The small molecule below binds the protein below.
Small molecule (SMILES): CC(=O)N[C@H]1[C@H](O[C@H]2[C@H](O)[C@@H](NC(C)=O)CO[C@@H]2CO)O[C@H](CO)[C@@H](O[C@@H]2O[C@H](CO[C@H]3O[C@H](CO)[C@@H](O)[C@H](O)[C@@H]3O)[C@@H](O)[C@H](O[C@H]3O[C@H](CO)[C@@H](O)[C@H](O)[C@@H]3O)[C@@H]2O)[C@@H]1O

Binding-site contacts:
Ligand atom C1 contacts residue SER357 of chain 1.R at 3.9 Å.
Ligand atom O3 contacts residue BMA3 of chain 1.OB at 4.1 Å.
Ligand atom O5 contacts residue SER357 of chain 1.R at 3.9 Å.
Ligand atom C4 contacts residue ASP111 of chain 1.R at 4.3 Å.
Ligand atom O3 contacts residue NAG2 of chain 1.MB at 4.0 Å.
Ligand atom C3 contacts residue ASN355 of chain 1.R at 3.8 Å.
Ligand atom O3 contacts residue NAG1 of chain 1.MB at 4.4 Å.
Ligand atom C6 contacts residue NAG1 of chain 1.OB at 3.7 Å.
Ligand atom N2 contacts residue ASN355 of chain 1.R at 3.0 Å (h-bond).
Ligand atom O6 contacts residue NAG1 of chain 1.OB at 4.4 Å.
Ligand atom C6 contacts residue NAG2 of chain 1.MB at 3.9 Å.
Ligand atom C4 contacts residue ASN355 of chain 1.R at 4.2 Å.
Ligand atom C2 contacts residue ASN355 of chain 1.R at 2.5 Å.
Ligand atom O7 contacts residue NAG1 of chain 1.OB at 4.1 Å.
Ligand atom C1 contacts residue ASN355 of chain 1.R at 1.4 Å.
Ligand atom C7 contacts residue NAG1 of chain 1.MB at 3.9 Å.
Ligand atom O6 contacts residue NAG2 of chain 1.MB at 2.6 Å (h-bond).
Ligand atom C7 contacts residue ASN355 of chain 1.R at 4.1 Å.
Ligand atom N2 contacts residue NAG1 of chain 1.MB at 3.1 Å (h-bond).
Ligand atom C8 contacts residue NAG1 of chain 1.MB at 3.7 Å.
Ligand atom O5 contacts residue ASN355 of chain 1.R at 2.3 Å (h-bond).
Ligand atom O5 contacts residue NAG2 of chain 1.MB at 4.2 Å.
Ligand atom O6 contacts residue BMA3 of chain 1.MB at 3.7 Å.
Ligand atom C1 contacts residue NAG1 of chain 1.MB at 4.0 Å.
Ligand atom C5 contacts residue SER357 of chain 1.R at 4.0 Å.
Ligand atom O4 contacts residue ASP111 of chain 1.R at 2.9 Å (salt-bridge).
Ligand atom C2 contacts residue NAG1 of chain 1.MB at 3.9 Å.
Ligand atom C3 contacts residue NAG1 of chain 1.MB at 4.2 Å.
Ligand atom C5 contacts residue ASN355 of chain 1.R at 3.6 Å.

Sequence of chain 1.R:
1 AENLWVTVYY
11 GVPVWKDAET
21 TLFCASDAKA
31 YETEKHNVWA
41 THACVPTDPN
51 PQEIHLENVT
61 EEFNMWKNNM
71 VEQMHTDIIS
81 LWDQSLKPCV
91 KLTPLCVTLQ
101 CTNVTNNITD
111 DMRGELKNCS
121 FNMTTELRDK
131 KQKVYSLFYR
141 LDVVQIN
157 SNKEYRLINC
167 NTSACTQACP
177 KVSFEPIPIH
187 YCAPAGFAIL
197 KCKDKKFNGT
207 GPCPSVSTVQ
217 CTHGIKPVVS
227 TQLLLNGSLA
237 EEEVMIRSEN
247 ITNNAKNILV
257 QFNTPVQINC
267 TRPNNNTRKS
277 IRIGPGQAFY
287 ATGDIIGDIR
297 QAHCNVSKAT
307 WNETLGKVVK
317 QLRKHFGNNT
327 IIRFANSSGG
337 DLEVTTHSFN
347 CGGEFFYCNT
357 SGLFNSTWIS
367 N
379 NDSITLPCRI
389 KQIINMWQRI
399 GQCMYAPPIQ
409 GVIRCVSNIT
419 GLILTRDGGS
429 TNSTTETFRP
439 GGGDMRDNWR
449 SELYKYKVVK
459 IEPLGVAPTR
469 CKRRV